Sequence of chain 1.B:
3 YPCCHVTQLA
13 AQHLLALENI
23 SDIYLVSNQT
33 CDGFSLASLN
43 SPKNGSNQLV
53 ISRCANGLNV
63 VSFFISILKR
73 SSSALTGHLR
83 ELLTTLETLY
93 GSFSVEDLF

Sequence of chain 1.E:
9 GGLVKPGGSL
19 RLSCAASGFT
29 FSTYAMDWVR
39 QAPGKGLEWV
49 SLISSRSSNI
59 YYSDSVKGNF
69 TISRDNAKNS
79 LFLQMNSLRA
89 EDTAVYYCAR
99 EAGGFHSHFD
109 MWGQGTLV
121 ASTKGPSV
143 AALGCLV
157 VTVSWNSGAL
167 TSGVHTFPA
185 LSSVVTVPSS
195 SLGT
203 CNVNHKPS

Binding-site contacts:
Ligand atom C3 contacts residue ASN30 of chain 1.B at 3.8 Å.
Ligand atom O5 contacts residue ASN30 of chain 1.B at 2.4 Å (h-bond).
Ligand atom C2 contacts residue SER94 of chain 1.B at 4.3 Å.
Ligand atom C1 contacts residue SER94 of chain 1.B at 3.9 Å.
Ligand atom C5 contacts residue ASN30 of chain 1.B at 3.7 Å.
Ligand atom C2 contacts residue ASN30 of chain 1.B at 2.5 Å.
Ligand atom O6 contacts residue GLU13 of chain 1.A at 2.9 Å.
Ligand atom N2 contacts residue ASN30 of chain 1.B at 2.9 Å (h-bond).
Ligand atom C8 contacts residue ASN30 of chain 1.B at 4.5 Å.
Ligand atom C5 contacts residue GLU13 of chain 1.A at 4.3 Å.
Ligand atom C7 contacts residue ASN30 of chain 1.B at 3.4 Å.
Ligand atom O7 contacts residue ASN30 of chain 1.B at 3.5 Å (h-bond).
Ligand atom C6 contacts residue SER56 of chain 1.E at 4.5 Å.
Ligand atom O5 contacts residue SER94 of chain 1.B at 3.6 Å.
Ligand atom O4 contacts residue SER56 of chain 1.E at 4.2 Å.
Ligand atom C1 contacts residue ASN30 of chain 1.B at 1.4 Å.
Ligand atom C6 contacts residue GLU13 of chain 1.A at 3.9 Å.
Ligand atom C4 contacts residue ASN30 of chain 1.B at 4.2 Å.

Sequence of chain 1.A:
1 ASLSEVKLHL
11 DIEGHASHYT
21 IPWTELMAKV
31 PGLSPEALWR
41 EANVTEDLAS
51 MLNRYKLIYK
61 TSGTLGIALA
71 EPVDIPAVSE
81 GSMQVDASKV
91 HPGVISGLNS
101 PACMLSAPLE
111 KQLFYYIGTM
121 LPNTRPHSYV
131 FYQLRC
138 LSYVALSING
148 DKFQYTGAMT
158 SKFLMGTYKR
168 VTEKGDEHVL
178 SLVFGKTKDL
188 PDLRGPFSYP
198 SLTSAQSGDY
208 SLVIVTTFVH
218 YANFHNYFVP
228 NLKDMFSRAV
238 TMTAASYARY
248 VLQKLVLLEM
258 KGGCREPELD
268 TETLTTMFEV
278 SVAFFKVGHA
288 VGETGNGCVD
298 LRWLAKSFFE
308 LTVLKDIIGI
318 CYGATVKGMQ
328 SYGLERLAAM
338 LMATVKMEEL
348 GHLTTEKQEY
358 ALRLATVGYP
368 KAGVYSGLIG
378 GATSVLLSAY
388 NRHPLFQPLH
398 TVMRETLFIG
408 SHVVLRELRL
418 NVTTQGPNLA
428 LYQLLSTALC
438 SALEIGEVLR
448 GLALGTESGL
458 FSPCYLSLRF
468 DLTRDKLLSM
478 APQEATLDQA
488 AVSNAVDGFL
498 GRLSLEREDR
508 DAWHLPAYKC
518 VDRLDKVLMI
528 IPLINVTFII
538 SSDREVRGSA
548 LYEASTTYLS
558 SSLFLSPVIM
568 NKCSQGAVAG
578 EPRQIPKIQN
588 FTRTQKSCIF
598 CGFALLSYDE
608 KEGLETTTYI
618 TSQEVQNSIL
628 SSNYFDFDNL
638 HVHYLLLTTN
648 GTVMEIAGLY

A small-molecule ligand and the protein it binds are described below.
Small molecule (SMILES): CC(=O)N[C@@H]1[C@@H](O)[C@H](O)[C@@H](CO)O[C@H]1O